This protein binds this small molecule.
Small molecule (SMILES): O=c1[nH]cnc2c(O)cc(-c3ccc(F)cc3)c(Cl)c12

Binding-site contacts:
Ligand atom C10 contacts residue TRP38 of chain 1.A at 4.0 Å (hydrophobic).
Ligand atom C9 contacts residue TRP38 of chain 1.A at 3.5 Å (hydrophobic).
Ligand atom C15 contacts residue VAL173 of chain 1.A at 3.8 Å (hydrophobic).
Ligand atom C1 contacts residue MG1 of chain 1.C at 2.9 Å.
Ligand atom N16 contacts residue ASN170 of chain 1.A at 2.9 Å (h-bond).
Ligand atom C13 contacts residue TRP38 of chain 1.A at 4.0 Å (hydrophobic).
Ligand atom N16 contacts residue ASP141 of chain 1.A at 2.9 Å (salt-bridge).
Ligand atom C1 contacts residue MET40 of chain 1.A at 3.9 Å (hydrophobic).
Ligand atom C17 contacts residue MG1 of chain 1.C at 3.2 Å.
Ligand atom C12 contacts residue PRO174 of chain 1.A at 4.0 Å (hydrophobic).
Ligand atom N18 contacts residue ASP141 of chain 1.A at 4.0 Å.
Ligand atom O20 contacts residue HIS142 of chain 1.A at 3.7 Å.
Ligand atom C15 contacts residue LEU198 of chain 1.A at 3.7 Å (hydrophobic).
Ligand atom C5 contacts residue ASN170 of chain 1.A at 3.6 Å.
Ligand atom C12 contacts residue LEU198 of chain 1.A at 3.8 Å (hydrophobic).
Ligand atom C3 contacts residue ASN170 of chain 1.A at 3.1 Å.
Ligand atom C5 contacts residue GLU199 of chain 1.A at 3.3 Å.
Ligand atom O6 contacts residue ASP169 of chain 1.A at 3.3 Å (salt-bridge).
Ligand atom C3 contacts residue GLU199 of chain 1.A at 3.1 Å.
Ligand atom C4 contacts residue MET40 of chain 1.A at 4.0 Å (hydrophobic).
Ligand atom O6 contacts residue MG1 of chain 1.C at 2.1 Å.
Ligand atom N16 contacts residue MG1 of chain 1.C at 2.2 Å.
Ligand atom CL8 contacts residue PRO174 of chain 1.A at 3.9 Å.
Ligand atom C17 contacts residue ASN170 of chain 1.A at 3.7 Å.
Ligand atom C3 contacts residue MG1 of chain 1.C at 2.9 Å.
Ligand atom O6 contacts residue ASN170 of chain 1.A at 2.9 Å (h-bond).
Ligand atom C19 contacts residue MET40 of chain 1.A at 3.6 Å (hydrophobic).
Ligand atom C1 contacts residue ASN170 of chain 1.A at 3.1 Å.
Ligand atom N18 contacts residue MET40 of chain 1.A at 3.9 Å.
Ligand atom C19 contacts residue HIS142 of chain 1.A at 3.8 Å.
Ligand atom C17 contacts residue HIS142 of chain 1.A at 3.5 Å.
Ligand atom N18 contacts residue SAH1 of chain 1.D at 3.7 Å.
Ligand atom C3 contacts residue MET40 of chain 1.A at 3.9 Å (hydrophobic).
Ligand atom O20 contacts residue MET40 of chain 1.A at 3.9 Å.
Ligand atom C17 contacts residue SAH1 of chain 1.D at 3.7 Å.
Ligand atom C2 contacts residue MET40 of chain 1.A at 3.6 Å (hydrophobic).
Ligand atom O20 contacts residue TRP143 of chain 1.A at 3.5 Å.
Ligand atom O6 contacts residue GLU199 of chain 1.A at 2.4 Å (salt-bridge).
Ligand atom N18 contacts residue HIS142 of chain 1.A at 2.8 Å (h-bond).
Ligand atom C17 contacts residue ASP141 of chain 1.A at 3.1 Å.

Sequence of chain 1.A:
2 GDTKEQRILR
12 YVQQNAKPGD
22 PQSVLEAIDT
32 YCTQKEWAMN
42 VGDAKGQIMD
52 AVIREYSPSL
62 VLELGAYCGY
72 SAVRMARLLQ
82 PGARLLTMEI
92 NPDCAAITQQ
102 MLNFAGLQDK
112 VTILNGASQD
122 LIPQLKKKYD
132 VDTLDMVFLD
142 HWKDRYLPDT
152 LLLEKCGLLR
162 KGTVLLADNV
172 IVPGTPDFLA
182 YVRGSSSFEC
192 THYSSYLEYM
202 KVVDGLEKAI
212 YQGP